Sequence of chain 1.E:
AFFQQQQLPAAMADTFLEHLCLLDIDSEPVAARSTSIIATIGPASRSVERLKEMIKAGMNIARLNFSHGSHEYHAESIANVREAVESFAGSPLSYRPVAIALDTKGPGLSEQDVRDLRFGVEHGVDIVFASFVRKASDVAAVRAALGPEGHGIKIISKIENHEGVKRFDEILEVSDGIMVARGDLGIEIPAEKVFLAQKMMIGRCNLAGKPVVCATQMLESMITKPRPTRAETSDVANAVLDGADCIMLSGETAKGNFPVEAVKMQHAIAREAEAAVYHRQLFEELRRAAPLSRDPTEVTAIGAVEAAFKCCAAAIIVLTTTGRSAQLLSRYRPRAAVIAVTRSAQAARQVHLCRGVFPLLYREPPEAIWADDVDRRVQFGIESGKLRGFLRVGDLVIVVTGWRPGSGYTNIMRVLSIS

A protein and the small-molecule ligand that binds it are described below.
Small molecule (SMILES): O=C([O-])C(=O)[O-]

Binding-site contacts:
Ligand atom O2 contacts residue ARG210 of chain 1.E at 3.6 Å.
Ligand atom O2 contacts residue GLU188 of chain 1.E at 4.5 Å.
Ligand atom C1 contacts residue MG1 of chain 1.GA at 2.6 Å.
Ligand atom O3 contacts residue LYS186 of chain 1.E at 2.8 Å (salt-bridge).
Ligand atom C2 contacts residue GLY211 of chain 1.E at 3.9 Å.
Ligand atom C1 contacts residue THR244 of chain 1.E at 4.1 Å.
Ligand atom O3 contacts residue MG1 of chain 1.GA at 1.9 Å.
Ligand atom O2 contacts residue MG1 of chain 1.GA at 3.8 Å.
Ligand atom O3 contacts residue GLU188 of chain 1.E at 3.1 Å (salt-bridge).
Ligand atom C2 contacts residue MG1 of chain 1.GA at 2.6 Å.
Ligand atom C1 contacts residue ASP212 of chain 1.E at 4.5 Å.
Ligand atom O1 contacts residue ALA209 of chain 1.E at 4.3 Å.
Ligand atom O1 contacts residue MET207 of chain 1.E at 4.4 Å.
Ligand atom O2 contacts residue ASP212 of chain 1.E at 4.0 Å.
Ligand atom C1 contacts residue GLU188 of chain 1.E at 3.6 Å.
Ligand atom C2 contacts residue ASP212 of chain 1.E at 3.8 Å.
Ligand atom O2 contacts residue GLY211 of chain 1.E at 3.0 Å (h-bond).
Ligand atom O2 contacts residue THR244 of chain 1.E at 2.6 Å (h-bond).
Ligand atom C2 contacts residue THR244 of chain 1.E at 3.6 Å.
Ligand atom O1 contacts residue MG1 of chain 1.GA at 3.9 Å.
Ligand atom O1 contacts residue LYS186 of chain 1.E at 3.7 Å.
Ligand atom O1 contacts residue THR244 of chain 1.E at 3.6 Å (h-bond).
Ligand atom C1 contacts residue LYS186 of chain 1.E at 3.5 Å.
Ligand atom O1 contacts residue MET276 of chain 1.E at 4.3 Å.
Ligand atom C1 contacts residue ALA209 of chain 1.E at 3.9 Å (hydrophobic).
Ligand atom O4 contacts residue ALA209 of chain 1.E at 3.7 Å.
Ligand atom O2 contacts residue ALA209 of chain 1.E at 3.3 Å.
Ligand atom C2 contacts residue ALA209 of chain 1.E at 3.5 Å (hydrophobic).
Ligand atom O3 contacts residue ALA209 of chain 1.E at 4.3 Å.
Ligand atom O4 contacts residue GLY211 of chain 1.E at 3.8 Å.
Ligand atom O4 contacts residue GLU188 of chain 1.E at 2.6 Å (salt-bridge).
Ligand atom O3 contacts residue ASP212 of chain 1.E at 3.9 Å.
Ligand atom O4 contacts residue ASP212 of chain 1.E at 2.8 Å (salt-bridge).
Ligand atom C2 contacts residue GLU188 of chain 1.E at 3.4 Å.
Ligand atom O4 contacts residue MG1 of chain 1.GA at 1.9 Å.
Ligand atom O1 contacts residue ARG87 of chain 1.E at 4.0 Å.